The small molecule below binds the protein below.
Small molecule (SMILES): N=c1ccn([C@H]2C[C@H](O[P](=O)(O)OC[C@H]3O[C@@H](n4cnc5c(=O)nc(N)[nH]c54)C[C@@H]3O)[C@@H](COP(=O)=O)O2)c(=O)[nH]1

Sequence of chain 4.A:
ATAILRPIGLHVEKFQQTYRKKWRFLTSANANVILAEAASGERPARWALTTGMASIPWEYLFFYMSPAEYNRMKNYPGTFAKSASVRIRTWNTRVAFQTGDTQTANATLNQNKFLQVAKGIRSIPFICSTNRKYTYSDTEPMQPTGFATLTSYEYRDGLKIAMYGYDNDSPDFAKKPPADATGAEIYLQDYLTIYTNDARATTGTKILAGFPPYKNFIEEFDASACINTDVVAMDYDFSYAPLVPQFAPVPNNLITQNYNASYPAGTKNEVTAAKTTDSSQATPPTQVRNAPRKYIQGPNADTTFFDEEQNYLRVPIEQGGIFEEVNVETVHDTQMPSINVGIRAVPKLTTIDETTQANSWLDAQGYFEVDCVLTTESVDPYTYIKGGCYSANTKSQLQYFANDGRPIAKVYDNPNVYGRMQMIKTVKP

Binding-site contacts:
Ligand atom C4 contacts residue LYS379 of chain 2.A at 3.9 Å.
Ligand atom O4' contacts residue ASP535 of chain 7.A at 3.7 Å.
Ligand atom N4 contacts residue LYS186 of chain 7.A at 3.9 Å.
Ligand atom C6 contacts residue DC1 of chain 2.C at 3.5 Å.
Ligand atom N4 contacts residue ASN380 of chain 2.A at 3.1 Å (h-bond).
Ligand atom O3' contacts residue ARG184 of chain 7.A at 3.1 Å (salt-bridge).
Ligand atom C5' contacts residue ARG251 of chain 7.A at 3.8 Å.
Ligand atom O2 contacts residue ARG184 of chain 7.A at 3.7 Å.
Ligand atom N1 contacts residue ARG170 of chain 4.A at 2.5 Å (salt-bridge).
Ligand atom O6 contacts residue ARG170 of chain 4.A at 0.9 Å (salt-bridge).
Ligand atom N1 contacts residue DC1 of chain 2.C at 2.9 Å (h-bond).
Ligand atom C5 contacts residue LYS186 of chain 7.A at 3.6 Å.
Ligand atom C6 contacts residue ARG170 of chain 4.A at 1.9 Å.
Ligand atom N1 contacts residue PRO171 of chain 4.A at 3.8 Å.
Ligand atom C4' contacts residue ARG184 of chain 7.A at 3.4 Å.
Ligand atom N2 contacts residue ILE172 of chain 4.A at 3.6 Å.
Ligand atom C5' contacts residue ARG184 of chain 7.A at 3.4 Å.
Ligand atom N4 contacts residue ILE172 of chain 4.A at 3.7 Å.
Ligand atom N2 contacts residue DC1 of chain 2.C at 2.8 Å (h-bond).
Ligand atom C2 contacts residue ILE172 of chain 4.A at 3.8 Å (hydrophobic).
Ligand atom C5 contacts residue ARG170 of chain 4.A at 3.1 Å.
Ligand atom N3 contacts residue ILE172 of chain 4.A at 3.5 Å.
Ligand atom C4 contacts residue ILE172 of chain 4.A at 3.5 Å (hydrophobic).
Ligand atom C2 contacts residue DC1 of chain 2.C at 3.5 Å.
Ligand atom O2 contacts residue LYS185 of chain 7.A at 3.7 Å.
Ligand atom N4 contacts residue LEU169 of chain 4.A at 3.9 Å.
Ligand atom O6 contacts residue DC1 of chain 2.C at 2.9 Å (h-bond).
Ligand atom C4' contacts residue ARG251 of chain 7.A at 3.8 Å.
Ligand atom C6 contacts residue LYS186 of chain 7.A at 3.7 Å.
Ligand atom P contacts residue ARG184 of chain 7.A at 2.8 Å.
Ligand atom O5' contacts residue ARG184 of chain 7.A at 2.3 Å (salt-bridge).
Ligand atom OP1 contacts residue ARG251 of chain 7.A at 3.4 Å (salt-bridge).
Ligand atom N7 contacts residue ARG170 of chain 4.A at 3.8 Å.
Ligand atom N2 contacts residue PRO171 of chain 4.A at 2.9 Å (h-bond).
Ligand atom C2 contacts residue ARG170 of chain 4.A at 3.9 Å.
Ligand atom N3 contacts residue LYS186 of chain 7.A at 3.5 Å.
Ligand atom C2 contacts residue PRO171 of chain 4.A at 3.6 Å (hydrophobic).
Ligand atom N4 contacts residue LYS379 of chain 2.A at 3.0 Å (salt-bridge).
Ligand atom C4 contacts residue LYS186 of chain 7.A at 3.6 Å.
Ligand atom OP1 contacts residue ARG184 of chain 7.A at 2.5 Å (salt-bridge).

Sequence of chain 2.A:
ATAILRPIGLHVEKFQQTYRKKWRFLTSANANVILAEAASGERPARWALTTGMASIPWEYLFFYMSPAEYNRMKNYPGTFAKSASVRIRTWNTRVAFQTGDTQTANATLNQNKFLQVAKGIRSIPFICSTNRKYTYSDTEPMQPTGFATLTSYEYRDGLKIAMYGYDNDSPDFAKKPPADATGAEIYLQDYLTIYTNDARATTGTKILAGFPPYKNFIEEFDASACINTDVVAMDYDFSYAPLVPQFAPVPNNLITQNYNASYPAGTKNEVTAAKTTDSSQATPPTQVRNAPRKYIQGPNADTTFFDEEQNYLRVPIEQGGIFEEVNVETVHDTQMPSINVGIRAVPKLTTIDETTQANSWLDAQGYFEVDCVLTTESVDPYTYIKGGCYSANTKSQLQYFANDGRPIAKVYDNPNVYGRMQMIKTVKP

Sequence of chain 7.A:
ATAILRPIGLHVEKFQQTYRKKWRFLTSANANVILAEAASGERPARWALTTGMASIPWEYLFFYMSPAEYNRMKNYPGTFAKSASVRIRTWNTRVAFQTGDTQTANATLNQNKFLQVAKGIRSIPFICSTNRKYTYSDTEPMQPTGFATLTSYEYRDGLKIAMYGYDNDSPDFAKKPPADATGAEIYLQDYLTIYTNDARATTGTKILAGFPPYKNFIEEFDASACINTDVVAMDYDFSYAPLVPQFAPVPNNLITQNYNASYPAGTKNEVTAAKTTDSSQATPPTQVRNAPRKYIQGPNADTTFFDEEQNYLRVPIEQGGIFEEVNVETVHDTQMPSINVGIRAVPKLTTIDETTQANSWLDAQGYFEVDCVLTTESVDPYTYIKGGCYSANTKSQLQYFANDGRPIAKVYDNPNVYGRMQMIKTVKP